Binding-site contacts:
Ligand atom C4 contacts residue PRO32 of chain 1.B at 3.5 Å (hydrophobic).
Ligand atom O1A contacts residue GLY31 of chain 1.B at 3.0 Å (h-bond).
Ligand atom C3' contacts residue ASP494 of chain 1.B at 3.4 Å.
Ligand atom N3 contacts residue GLY414 of chain 1.B at 3.2 Å.
Ligand atom O2B contacts residue THR89 of chain 1.B at 3.5 Å (h-bond).
Ligand atom O1A contacts residue K1 of chain 1.S at 2.5 Å.
Ligand atom C2' contacts residue ASP494 of chain 1.B at 3.3 Å.
Ligand atom C6 contacts residue PRO32 of chain 1.B at 3.6 Å (hydrophobic).
Ligand atom O1B contacts residue GLY87 of chain 1.B at 3.1 Å (h-bond).
Ligand atom O3G contacts residue MG1 of chain 1.R at 2.3 Å.
Ligand atom S1G contacts residue GLY52 of chain 1.B at 3.1 Å (h-bond).
Ligand atom O2' contacts residue GLY414 of chain 1.B at 3.1 Å (h-bond).
Ligand atom S1G contacts residue THR88 of chain 1.B at 3.5 Å (h-bond).
Ligand atom N1 contacts residue ALA479 of chain 1.B at 2.9 Å (h-bond).
Ligand atom C5 contacts residue PRO32 of chain 1.B at 3.5 Å (hydrophobic).
Ligand atom PB contacts residue MG1 of chain 1.R at 3.0 Å.
Ligand atom O1B contacts residue ASP86 of chain 1.B at 2.7 Å (salt-bridge).
Ligand atom O2G contacts residue GLY87 of chain 1.B at 3.4 Å (h-bond).
Ligand atom O2B contacts residue GLY87 of chain 1.B at 3.2 Å.
Ligand atom O1B contacts residue MG1 of chain 1.R at 2.1 Å.
Ligand atom O3' contacts residue ASP494 of chain 1.B at 2.9 Å (salt-bridge).
Ligand atom PG contacts residue THR89 of chain 1.B at 3.5 Å.
Ligand atom O3A contacts residue LEU30 of chain 1.B at 3.5 Å.
Ligand atom O2G contacts residue THR88 of chain 1.B at 2.9 Å (h-bond).
Ligand atom O5' contacts residue GLY31 of chain 1.B at 3.2 Å (h-bond).
Ligand atom S1G contacts residue THR89 of chain 1.B at 2.7 Å (h-bond).
Ligand atom O2A contacts residue MG1 of chain 1.R at 2.1 Å.
Ligand atom O4' contacts residue GLY31 of chain 1.B at 3.4 Å.
Ligand atom O2' contacts residue GLY413 of chain 1.B at 3.4 Å.
Ligand atom C2 contacts residue ALA479 of chain 1.B at 3.6 Å (hydrophobic).
Ligand atom O3B contacts residue THR89 of chain 1.B at 3.0 Å (h-bond).
Ligand atom O3G contacts residue ASP86 of chain 1.B at 3.5 Å (salt-bridge).
Ligand atom O2' contacts residue ASP494 of chain 1.B at 2.6 Å (salt-bridge).
Ligand atom PG contacts residue MG1 of chain 1.R at 3.4 Å.
Ligand atom O2B contacts residue THR90 of chain 1.B at 2.8 Å (h-bond).
Ligand atom O1A contacts residue THR29 of chain 1.B at 3.4 Å (h-bond).
Ligand atom O3A contacts residue MG1 of chain 1.R at 3.4 Å.
Ligand atom PA contacts residue MG1 of chain 1.R at 3.4 Å.
Ligand atom N6 contacts residue ILE492 of chain 1.B at 3.5 Å.
Ligand atom N6 contacts residue ASN478 of chain 1.B at 3.1 Å (h-bond).

Sequence of chain 1.B:
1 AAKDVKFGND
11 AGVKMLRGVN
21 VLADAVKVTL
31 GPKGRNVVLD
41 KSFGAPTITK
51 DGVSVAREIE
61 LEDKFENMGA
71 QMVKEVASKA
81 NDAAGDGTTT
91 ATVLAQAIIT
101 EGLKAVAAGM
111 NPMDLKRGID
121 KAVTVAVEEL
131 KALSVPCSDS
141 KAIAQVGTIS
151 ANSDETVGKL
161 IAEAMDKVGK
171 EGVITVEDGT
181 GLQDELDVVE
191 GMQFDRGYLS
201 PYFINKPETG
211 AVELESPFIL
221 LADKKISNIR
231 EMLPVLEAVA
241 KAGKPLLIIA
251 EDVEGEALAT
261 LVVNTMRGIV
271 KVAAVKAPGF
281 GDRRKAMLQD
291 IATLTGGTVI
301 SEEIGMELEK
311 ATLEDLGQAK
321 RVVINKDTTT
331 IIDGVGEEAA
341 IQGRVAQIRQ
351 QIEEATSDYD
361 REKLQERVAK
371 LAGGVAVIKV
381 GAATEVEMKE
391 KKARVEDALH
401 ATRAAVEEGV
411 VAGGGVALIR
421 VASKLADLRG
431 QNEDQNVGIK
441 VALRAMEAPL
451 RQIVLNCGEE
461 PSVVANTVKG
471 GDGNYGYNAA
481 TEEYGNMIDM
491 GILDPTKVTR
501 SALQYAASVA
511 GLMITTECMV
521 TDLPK

This protein binds this small molecule.
Small molecule (SMILES): Nc1ncnc2c1ncn2[C@@H]1O[C@H](COP(=O)(O)OP(=O)(O)OP(O)(O)=S)[C@@H](O)[C@H]1O